Binding-site contacts:
Ligand atom C2 contacts residue ILE181 of chain 1.D at 3.6 Å (hydrophobic).
Ligand atom O3G contacts residue PRO208 of chain 1.D at 4.1 Å.
Ligand atom PB contacts residue LYS212 of chain 1.D at 3.8 Å.
Ligand atom N3 contacts residue LEU354 of chain 1.D at 3.5 Å.
Ligand atom C2 contacts residue PRO179 of chain 1.D at 3.8 Å (hydrophobic).
Ligand atom O1A contacts residue THR213 of chain 1.D at 3.9 Å.
Ligand atom N3 contacts residue ILE350 of chain 1.D at 4.0 Å.
Ligand atom C2 contacts residue VAL180 of chain 1.D at 3.7 Å (hydrophobic).
Ligand atom C2 contacts residue LEU354 of chain 1.D at 3.6 Å (hydrophobic).
Ligand atom O2B contacts residue THR213 of chain 1.D at 3.7 Å.
Ligand atom C5 contacts residue ALA214 of chain 1.D at 3.9 Å (hydrophobic).
Ligand atom O5' contacts residue ARG332 of chain 1.E at 3.9 Å.
Ligand atom O3B contacts residue LYS212 of chain 1.D at 3.6 Å.
Ligand atom N1 contacts residue ILE181 of chain 1.D at 3.0 Å (h-bond).
Ligand atom O3B contacts residue GLY209 of chain 1.D at 3.2 Å (h-bond).
Ligand atom O4' contacts residue ILE392 of chain 1.D at 3.6 Å.
Ligand atom N7 contacts residue GLY211 of chain 1.D at 3.8 Å.
Ligand atom N7 contacts residue ALA214 of chain 1.D at 3.9 Å.
Ligand atom N6 contacts residue ILE350 of chain 1.D at 3.7 Å.
Ligand atom N6 contacts residue VAL180 of chain 1.D at 4.0 Å.
Ligand atom O2B contacts residue LYS212 of chain 1.D at 2.4 Å (salt-bridge).
Ligand atom C1' contacts residue ILE392 of chain 1.D at 4.0 Å (hydrophobic).
Ligand atom N6 contacts residue ILE181 of chain 1.D at 3.1 Å (h-bond).
Ligand atom O3G contacts residue LYS212 of chain 1.D at 3.4 Å (salt-bridge).
Ligand atom N1 contacts residue VAL180 of chain 1.D at 3.5 Å.
Ligand atom O1B contacts residue THR213 of chain 1.D at 3.0 Å (h-bond).
Ligand atom O2A contacts residue ALA214 of chain 1.D at 3.7 Å.
Ligand atom C5 contacts residue ILE350 of chain 1.D at 3.9 Å (hydrophobic).
Ligand atom O2A contacts residue GLY211 of chain 1.D at 3.2 Å.
Ligand atom O2A contacts residue LYS212 of chain 1.D at 3.7 Å.
Ligand atom S1G contacts residue ARG332 of chain 1.E at 2.6 Å (salt-bridge).
Ligand atom O2A contacts residue THR213 of chain 1.D at 3.9 Å.
Ligand atom O2B contacts residue GLY211 of chain 1.D at 3.0 Å (h-bond).
Ligand atom O2' contacts residue ASP178 of chain 1.D at 3.8 Å.
Ligand atom C6 contacts residue ILE350 of chain 1.D at 3.7 Å (hydrophobic).
Ligand atom C8 contacts residue PRO388 of chain 1.D at 4.0 Å (hydrophobic).
Ligand atom C8 contacts residue GLY211 of chain 1.D at 3.8 Å.
Ligand atom C6 contacts residue ILE181 of chain 1.D at 3.8 Å (hydrophobic).
Ligand atom N1 contacts residue ILE350 of chain 1.D at 4.0 Å.
Ligand atom O2B contacts residue VAL210 of chain 1.D at 4.1 Å.

The protein below binds the small molecule below.
Small molecule (SMILES): Nc1ncnc2c1ncn2[C@@H]1O[C@H](COP(=O)(O)OP(=O)(O)OP(O)(O)=S)[C@@H](O)[C@H]1O

Sequence of chain 1.D:
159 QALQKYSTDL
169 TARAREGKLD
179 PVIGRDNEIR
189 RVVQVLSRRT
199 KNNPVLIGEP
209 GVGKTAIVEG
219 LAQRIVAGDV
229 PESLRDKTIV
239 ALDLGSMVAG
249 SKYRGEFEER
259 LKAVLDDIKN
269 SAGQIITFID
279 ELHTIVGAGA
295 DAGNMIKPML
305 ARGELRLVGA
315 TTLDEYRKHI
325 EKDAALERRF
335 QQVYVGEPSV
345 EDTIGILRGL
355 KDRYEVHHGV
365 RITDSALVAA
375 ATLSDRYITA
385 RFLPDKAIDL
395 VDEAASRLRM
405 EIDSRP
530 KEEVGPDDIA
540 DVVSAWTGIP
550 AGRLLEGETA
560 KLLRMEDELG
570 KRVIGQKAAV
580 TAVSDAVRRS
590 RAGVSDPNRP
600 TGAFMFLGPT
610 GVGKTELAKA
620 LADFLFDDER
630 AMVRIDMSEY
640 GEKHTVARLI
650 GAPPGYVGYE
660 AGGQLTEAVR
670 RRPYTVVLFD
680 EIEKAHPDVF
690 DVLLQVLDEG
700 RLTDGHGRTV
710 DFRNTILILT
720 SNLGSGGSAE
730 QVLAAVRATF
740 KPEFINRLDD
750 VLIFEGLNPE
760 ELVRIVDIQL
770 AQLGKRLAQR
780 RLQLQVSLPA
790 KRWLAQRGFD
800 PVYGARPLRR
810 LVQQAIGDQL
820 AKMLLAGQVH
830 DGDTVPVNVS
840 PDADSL

Sequence of chain 1.E:
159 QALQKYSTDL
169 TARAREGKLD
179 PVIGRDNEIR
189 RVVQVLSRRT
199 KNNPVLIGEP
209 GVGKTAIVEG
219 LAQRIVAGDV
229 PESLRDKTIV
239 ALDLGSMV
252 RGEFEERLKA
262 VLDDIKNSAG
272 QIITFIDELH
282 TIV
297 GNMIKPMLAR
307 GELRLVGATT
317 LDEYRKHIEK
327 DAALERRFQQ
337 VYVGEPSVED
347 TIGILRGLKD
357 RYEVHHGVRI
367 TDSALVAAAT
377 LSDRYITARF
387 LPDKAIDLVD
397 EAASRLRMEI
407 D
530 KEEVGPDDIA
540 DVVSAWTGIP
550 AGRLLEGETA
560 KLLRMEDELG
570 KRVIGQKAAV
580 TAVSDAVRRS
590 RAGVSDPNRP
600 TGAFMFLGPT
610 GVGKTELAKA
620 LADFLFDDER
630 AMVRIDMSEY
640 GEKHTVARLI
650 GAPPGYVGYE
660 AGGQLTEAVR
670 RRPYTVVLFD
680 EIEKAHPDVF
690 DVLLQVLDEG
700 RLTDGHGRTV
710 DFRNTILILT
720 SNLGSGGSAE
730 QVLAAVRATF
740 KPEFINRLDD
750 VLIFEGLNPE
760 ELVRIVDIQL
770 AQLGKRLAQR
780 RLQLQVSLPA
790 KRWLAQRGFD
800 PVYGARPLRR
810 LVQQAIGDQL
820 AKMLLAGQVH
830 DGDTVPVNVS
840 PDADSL